Binding-site contacts:
Ligand atom C40 contacts residue GLY50 of chain 1.A at 3.4 Å.
Ligand atom C47 contacts residue PRO86 of chain 1.A at 3.5 Å (hydrophobic).
Ligand atom O37 contacts residue THR247 of chain 1.A at 3.0 Å (h-bond).
Ligand atom C20 contacts residue ASP48 of chain 1.A at 3.5 Å.
Ligand atom F4 contacts residue GLY27 of chain 1.A at 3.3 Å.
Ligand atom O66 contacts residue TYR87 of chain 1.A at 3.5 Å.
Ligand atom C14 contacts residue PHE124 of chain 1.A at 3.6 Å (hydrophobic).
Ligand atom O66 contacts residue GLY50 of chain 1.A at 3.3 Å (h-bond).
Ligand atom O66 contacts residue SER51 of chain 1.A at 3.5 Å.
Ligand atom O36 contacts residue TYR87 of chain 1.A at 3.4 Å.
Ligand atom C27 contacts residue ASP244 of chain 1.A at 3.4 Å.
Ligand atom F68 contacts residue PHE124 of chain 1.A at 3.1 Å.
Ligand atom F1 contacts residue GLY29 of chain 1.A at 3.6 Å.
Ligand atom C33 contacts residue GLY246 of chain 1.A at 3.4 Å.
Ligand atom C62 contacts residue ILE142 of chain 1.A at 3.6 Å (hydrophobic).
Ligand atom C25 contacts residue ASP48 of chain 1.A at 3.5 Å.
Ligand atom F3 contacts residue GLN28 of chain 1.A at 3.4 Å.
Ligand atom C49 contacts residue THR88 of chain 1.A at 3.6 Å.
Ligand atom C23 contacts residue TYR87 of chain 1.A at 3.6 Å (hydrophobic).
Ligand atom F3 contacts residue GLY29 of chain 1.A at 3.1 Å.
Ligand atom F4 contacts residue SER26 of chain 1.A at 3.5 Å.
Ligand atom F1 contacts residue GLN28 of chain 1.A at 3.0 Å.
Ligand atom O36 contacts residue THR88 of chain 1.A at 3.0 Å (h-bond).
Ligand atom O66 contacts residue ASP48 of chain 1.A at 2.7 Å (salt-bridge).
Ligand atom C40 contacts residue ASP244 of chain 1.A at 3.4 Å.
Ligand atom O37 contacts residue GLN89 of chain 1.A at 3.6 Å.
Ligand atom C54 contacts residue ARG144 of chain 1.A at 3.6 Å.
Ligand atom C5 contacts residue GLY246 of chain 1.A at 3.4 Å.
Ligand atom F1 contacts residue GLY27 of chain 1.A at 2.9 Å.
Ligand atom C18 contacts residue LEU46 of chain 1.A at 3.6 Å (hydrophobic).
Ligand atom F4 contacts residue THR248 of chain 1.A at 2.9 Å.
Ligand atom N69 contacts residue PHE124 of chain 1.A at 2.8 Å (h-bond).
Ligand atom C18 contacts residue GLY246 of chain 1.A at 3.4 Å.
Ligand atom F68 contacts residue GLN89 of chain 1.A at 3.4 Å.
Ligand atom N38 contacts residue ASP244 of chain 1.A at 2.7 Å (salt-bridge).
Ligand atom F1 contacts residue ILE126 of chain 1.A at 3.4 Å.
Ligand atom C29 contacts residue ASP244 of chain 1.A at 3.3 Å.
Ligand atom C44 contacts residue GLY50 of chain 1.A at 3.4 Å.
Ligand atom N38 contacts residue GLY50 of chain 1.A at 2.9 Å (h-bond).
Ligand atom C51 contacts residue THR88 of chain 1.A at 3.3 Å.

Sequence of chain 1.A:
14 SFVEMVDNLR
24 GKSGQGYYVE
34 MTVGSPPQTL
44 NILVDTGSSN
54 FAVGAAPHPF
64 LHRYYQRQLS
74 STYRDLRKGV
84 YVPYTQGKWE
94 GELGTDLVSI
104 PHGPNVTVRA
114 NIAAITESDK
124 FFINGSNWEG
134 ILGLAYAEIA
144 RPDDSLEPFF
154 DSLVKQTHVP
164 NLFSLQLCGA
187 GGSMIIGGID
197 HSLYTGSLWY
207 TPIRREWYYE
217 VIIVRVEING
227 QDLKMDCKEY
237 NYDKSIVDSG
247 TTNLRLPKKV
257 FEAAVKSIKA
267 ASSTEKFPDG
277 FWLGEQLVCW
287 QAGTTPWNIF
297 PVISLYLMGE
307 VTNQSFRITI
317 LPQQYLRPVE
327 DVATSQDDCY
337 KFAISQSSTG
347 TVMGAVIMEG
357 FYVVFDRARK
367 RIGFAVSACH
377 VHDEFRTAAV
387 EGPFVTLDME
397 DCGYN

A protein and the small-molecule ligand that binds it are described below.
Small molecule (SMILES): CC(C)(C)c1cccc(CN[C@H]2CS(=O)(=O)C[C@@H](Cc3cc(F)c(N)c(C[C@H](O)C(F)(F)F)c3)[C@@H]2O)c1